Binding-site contacts:
Ligand atom O1B contacts residue ALA117 of chain 2.A at 3.3 Å.
Ligand atom O2A contacts residue GLY118 of chain 2.A at 2.8 Å (h-bond).
Ligand atom O3B contacts residue MG1 of chain 2.D at 2.1 Å.
Ligand atom O2A contacts residue LYS15 of chain 2.A at 2.7 Å (salt-bridge).
Ligand atom O2B contacts residue ASP54 of chain 2.A at 3.0 Å (salt-bridge).
Ligand atom O2B contacts residue LYS15 of chain 2.A at 3.3 Å.
Ligand atom O3B contacts residue THR11 of chain 2.A at 3.4 Å (h-bond).
Ligand atom OI1 contacts residue ILE152 of chain 1.A at 3.2 Å (h-bond).
Ligand atom C contacts residue GLY150 of chain 1.A at 3.5 Å.
Ligand atom CA contacts residue TYR187 of chain 1.A at 3.5 Å (hydrophobic).
Ligand atom O2B contacts residue MG1 of chain 2.D at 3.6 Å.
Ligand atom O12 contacts residue SER41 of chain 2.A at 3.1 Å (h-bond).
Ligand atom OI2 contacts residue GLY150 of chain 1.A at 3.4 Å (h-bond).
Ligand atom OI1 contacts residue GLY150 of chain 1.A at 2.9 Å (h-bond).
Ligand atom PB contacts residue LYS15 of chain 2.A at 3.5 Å.
Ligand atom OI2 contacts residue ASN153 of chain 1.A at 2.8 Å (h-bond).
Ligand atom O12 contacts residue ALA40 of chain 2.A at 3.4 Å.
Ligand atom N2 contacts residue MG1 of chain 2.D at 3.6 Å.
Ligand atom C contacts residue ILE152 of chain 1.A at 3.5 Å (hydrophobic).
Ligand atom O2B contacts residue GLU115 of chain 2.A at 2.9 Å (salt-bridge).
Ligand atom C contacts residue TYR187 of chain 1.A at 3.5 Å (hydrophobic).
Ligand atom PB contacts residue ADP1 of chain 2.F at 3.5 Å.
Ligand atom O2B contacts residue ADP1 of chain 2.F at 3.2 Å (h-bond).
Ligand atom O2B contacts residue LYS37 of chain 2.A at 3.1 Å (salt-bridge).
Ligand atom O2A contacts residue ADP1 of chain 2.F at 3.6 Å (h-bond).
Ligand atom PB contacts residue THR11 of chain 2.A at 3.5 Å.
Ligand atom PB contacts residue GLY118 of chain 2.A at 3.6 Å.
Ligand atom OI1 contacts residue TYR187 of chain 1.A at 2.7 Å (h-bond).
Ligand atom O1B contacts residue GLY118 of chain 2.A at 3.4 Å (h-bond).
Ligand atom O3B contacts residue ADP1 of chain 2.F at 3.1 Å (h-bond).
Ligand atom O2A contacts residue THR11 of chain 2.A at 2.6 Å (h-bond).
Ligand atom O12 contacts residue LYS37 of chain 2.A at 3.4 Å.
Ligand atom CH contacts residue THR11 of chain 2.A at 3.5 Å.
Ligand atom N1 contacts residue SER41 of chain 2.A at 2.9 Å (h-bond).
Ligand atom OI1 contacts residue CYS151 of chain 1.A at 3.4 Å (h-bond).
Ligand atom O2B contacts residue MG1 of chain 2.C at 2.2 Å.
Ligand atom OI2 contacts residue ILE152 of chain 1.A at 3.4 Å (h-bond).
Ligand atom O1B contacts residue LYS37 of chain 2.A at 2.8 Å (salt-bridge).
Ligand atom PB contacts residue MG1 of chain 2.D at 3.3 Å.
Ligand atom PB contacts residue MG1 of chain 2.C at 3.4 Å.

Sequence of chain 2.A:
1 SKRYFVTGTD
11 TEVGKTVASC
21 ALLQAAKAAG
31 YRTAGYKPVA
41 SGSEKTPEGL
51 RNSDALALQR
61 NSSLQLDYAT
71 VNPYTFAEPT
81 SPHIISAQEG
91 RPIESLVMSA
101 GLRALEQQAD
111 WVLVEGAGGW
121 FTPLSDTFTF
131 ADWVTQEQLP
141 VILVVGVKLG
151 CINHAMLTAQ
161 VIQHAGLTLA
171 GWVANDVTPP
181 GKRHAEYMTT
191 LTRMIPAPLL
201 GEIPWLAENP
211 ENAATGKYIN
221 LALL

A small-molecule ligand and the protein it binds are described below.
Small molecule (SMILES): C[C@H](N)[C@@H](CCCCCC(=O)O)NC(=O)OP(=O)(O)O

Sequence of chain 1.A:
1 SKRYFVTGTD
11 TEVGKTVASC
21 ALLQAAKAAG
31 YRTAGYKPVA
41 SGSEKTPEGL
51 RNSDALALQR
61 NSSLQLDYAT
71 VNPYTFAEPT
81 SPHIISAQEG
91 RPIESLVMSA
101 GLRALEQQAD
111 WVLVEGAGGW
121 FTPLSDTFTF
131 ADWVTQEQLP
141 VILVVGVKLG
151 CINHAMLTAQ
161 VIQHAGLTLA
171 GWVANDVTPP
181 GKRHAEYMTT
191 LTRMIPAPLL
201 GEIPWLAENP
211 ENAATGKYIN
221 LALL